The protein below binds the small molecule below.
Small molecule (SMILES): N[C@@H](CCC(=O)O)C(=O)O

Binding-site contacts:
Ligand atom OXT contacts residue SER172 of chain 1.A at 2.9 Å (h-bond).
Ligand atom OE1 contacts residue THR173 of chain 1.A at 2.6 Å (h-bond).
Ligand atom C contacts residue SER172 of chain 1.A at 3.4 Å.
Ligand atom OE1 contacts residue ASP214 of chain 1.A at 3.1 Å (salt-bridge).
Ligand atom O contacts residue THR115 of chain 1.A at 2.9 Å (h-bond).
Ligand atom CG contacts residue TYR213 of chain 1.A at 3.5 Å (hydrophobic).
Ligand atom CG contacts residue HIS87 of chain 1.A at 4.3 Å.
Ligand atom C contacts residue SER113 of chain 1.A at 4.2 Å.
Ligand atom N contacts residue TYR244 of chain 1.A at 4.2 Å.
Ligand atom CD contacts residue THR173 of chain 1.A at 3.5 Å.
Ligand atom CA contacts residue SER113 of chain 1.A at 4.1 Å.
Ligand atom CD contacts residue ASP214 of chain 1.A at 4.2 Å.
Ligand atom O contacts residue HIS87 of chain 1.A at 3.4 Å.
Ligand atom O contacts residue ARG120 of chain 1.A at 2.7 Å (salt-bridge).
Ligand atom CD contacts residue SER172 of chain 1.A at 4.0 Å.
Ligand atom CG contacts residue ASP214 of chain 1.A at 4.1 Å.
Ligand atom C contacts residue THR115 of chain 1.A at 3.6 Å.
Ligand atom OXT contacts residue ARG120 of chain 1.A at 2.7 Å (salt-bridge).
Ligand atom N contacts residue ASP214 of chain 1.A at 3.9 Å.
Ligand atom O contacts residue LEU114 of chain 1.A at 3.7 Å.
Ligand atom OXT contacts residue GLY171 of chain 1.A at 3.6 Å.
Ligand atom OXT contacts residue HIS87 of chain 1.A at 3.4 Å.
Ligand atom CA contacts residue THR115 of chain 1.A at 3.3 Å.
Ligand atom N contacts residue HIS87 of chain 1.A at 3.9 Å.
Ligand atom CD contacts residue TYR213 of chain 1.A at 3.8 Å (hydrophobic).
Ligand atom OE2 contacts residue THR173 of chain 1.A at 3.1 Å (h-bond).
Ligand atom N contacts residue SER172 of chain 1.A at 4.2 Å.
Ligand atom C contacts residue HIS87 of chain 1.A at 3.5 Å.
Ligand atom OE1 contacts residue SER172 of chain 1.A at 4.2 Å.
Ligand atom C contacts residue ARG120 of chain 1.A at 3.2 Å.
Ligand atom N contacts residue SER113 of chain 1.A at 2.9 Å (h-bond).
Ligand atom OE1 contacts residue TYR213 of chain 1.A at 3.7 Å.
Ligand atom O contacts residue SER113 of chain 1.A at 3.6 Å (h-bond).
Ligand atom O contacts residue SER172 of chain 1.A at 4.2 Å.
Ligand atom CB contacts residue HIS87 of chain 1.A at 3.5 Å.
Ligand atom OE2 contacts residue SER172 of chain 1.A at 3.3 Å (h-bond).
Ligand atom N contacts residue THR115 of chain 1.A at 2.8 Å (h-bond).
Ligand atom CA contacts residue HIS87 of chain 1.A at 4.0 Å.
Ligand atom OE2 contacts residue GLY171 of chain 1.A at 3.4 Å.
Ligand atom CA contacts residue SER172 of chain 1.A at 3.3 Å.

Sequence of chain 1.A:
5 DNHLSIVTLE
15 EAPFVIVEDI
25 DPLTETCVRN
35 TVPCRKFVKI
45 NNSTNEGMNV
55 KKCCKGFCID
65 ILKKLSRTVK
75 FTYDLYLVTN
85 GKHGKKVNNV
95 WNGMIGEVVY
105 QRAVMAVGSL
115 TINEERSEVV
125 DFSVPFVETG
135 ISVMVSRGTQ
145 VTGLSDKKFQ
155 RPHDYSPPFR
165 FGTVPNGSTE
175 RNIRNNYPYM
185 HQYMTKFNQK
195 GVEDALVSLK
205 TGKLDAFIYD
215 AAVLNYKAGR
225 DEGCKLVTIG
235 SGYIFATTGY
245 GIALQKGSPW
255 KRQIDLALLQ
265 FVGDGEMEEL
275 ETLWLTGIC